Binding-site contacts:
Ligand atom C contacts residue GLY96 of chain 1.A at 3.3 Å.
Ligand atom C1 contacts residue NAD1 of chain 1.B at 3.6 Å.
Ligand atom C2 contacts residue NAD1 of chain 1.B at 3.6 Å.
Ligand atom C12 contacts residue PRO193 of chain 1.A at 3.7 Å (hydrophobic).
Ligand atom C10 contacts residue TYR158 of chain 1.A at 3.3 Å (hydrophobic).
Ligand atom O1 contacts residue TYR158 of chain 1.A at 3.2 Å (h-bond).
Ligand atom C8 contacts residue TYR158 of chain 1.A at 3.6 Å (hydrophobic).
Ligand atom C10 contacts residue NAD1 of chain 1.B at 3.9 Å.
Ligand atom C7 contacts residue PHE149 of chain 1.A at 3.3 Å (hydrophobic).
Ligand atom C3 contacts residue NAD1 of chain 1.B at 3.9 Å.
Ligand atom N2 contacts residue MET199 of chain 1.A at 3.4 Å.
Ligand atom CL contacts residue MET155 of chain 1.A at 3.8 Å.
Ligand atom C9 contacts residue NAD1 of chain 1.B at 3.6 Å.
Ligand atom O2 contacts residue NAD1 of chain 1.B at 3.4 Å (h-bond).
Ligand atom N2 contacts residue TYR158 of chain 1.A at 3.7 Å.
Ligand atom O contacts residue NAD1 of chain 1.B at 2.7 Å (h-bond).
Ligand atom C12 contacts residue GLY192 of chain 1.A at 3.9 Å.
Ligand atom C9 contacts residue TYR158 of chain 1.A at 3.6 Å (hydrophobic).
Ligand atom CL contacts residue PHE149 of chain 1.A at 3.6 Å.
Ligand atom C10 contacts residue MET199 of chain 1.A at 3.5 Å (hydrophobic).
Ligand atom C7 contacts residue NAD1 of chain 1.B at 3.5 Å.
Ligand atom O1 contacts residue MET199 of chain 1.A at 3.3 Å.
Ligand atom N2 contacts residue NAD1 of chain 1.B at 3.2 Å (h-bond).
Ligand atom C4 contacts residue MET103 of chain 1.A at 3.8 Å (hydrophobic).
Ligand atom O2 contacts residue TYR158 of chain 1.A at 3.5 Å (h-bond).
Ligand atom C6 contacts residue NAD1 of chain 1.B at 3.6 Å.
Ligand atom C15 contacts residue MET155 of chain 1.A at 3.5 Å (hydrophobic).
Ligand atom CL contacts residue ASP150 of chain 1.A at 3.5 Å.
Ligand atom C16 contacts residue TYR158 of chain 1.A at 3.4 Å (hydrophobic).
Ligand atom N1 contacts residue NAD1 of chain 1.B at 3.6 Å.
Ligand atom C6 contacts residue PHE149 of chain 1.A at 3.6 Å (hydrophobic).
Ligand atom C13 contacts residue ALA191 of chain 1.A at 3.8 Å (hydrophobic).
Ligand atom C8 contacts residue NAD1 of chain 1.B at 3.5 Å.
Ligand atom C15 contacts residue PHE149 of chain 1.A at 3.5 Å (hydrophobic).
Ligand atom C14 contacts residue PHE149 of chain 1.A at 3.5 Å (hydrophobic).
Ligand atom N2 contacts residue ILE194 of chain 1.A at 3.8 Å.
Ligand atom C13 contacts residue PHE149 of chain 1.A at 3.5 Å (hydrophobic).
Ligand atom C13 contacts residue TRP222 of chain 1.A at 3.8 Å (hydrophobic).
Ligand atom CL contacts residue TRP222 of chain 1.A at 3.4 Å.
Ligand atom O contacts residue PHE149 of chain 1.A at 3.1 Å.

A small-molecule ligand and the protein it binds are described below.
Small molecule (SMILES): NC(=O)c1nn(-c2ccccc2)c(=O)cc1Oc1ccc(Cl)cc1

Sequence of chain 3.A:
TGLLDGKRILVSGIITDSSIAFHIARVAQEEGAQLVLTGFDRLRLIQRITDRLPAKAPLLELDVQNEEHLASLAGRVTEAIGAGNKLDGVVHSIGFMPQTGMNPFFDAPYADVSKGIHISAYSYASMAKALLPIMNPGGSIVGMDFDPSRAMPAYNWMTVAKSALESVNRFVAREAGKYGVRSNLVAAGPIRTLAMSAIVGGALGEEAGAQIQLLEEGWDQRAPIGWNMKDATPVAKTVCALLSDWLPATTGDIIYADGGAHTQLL

Sequence of chain 1.A:
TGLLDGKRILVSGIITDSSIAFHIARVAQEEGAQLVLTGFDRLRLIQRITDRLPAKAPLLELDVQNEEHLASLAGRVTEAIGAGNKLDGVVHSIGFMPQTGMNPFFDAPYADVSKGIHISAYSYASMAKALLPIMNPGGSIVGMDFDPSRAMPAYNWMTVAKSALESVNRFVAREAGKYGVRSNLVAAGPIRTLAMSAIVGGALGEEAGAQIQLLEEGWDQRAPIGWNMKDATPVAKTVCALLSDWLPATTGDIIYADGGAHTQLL